This small molecule binds to this protein.
Small molecule (SMILES): Nc1ccn([C@H]2C[C@H](O)[C@@H](COP(=O)(O)O)O2)c(=O)n1

Sequence of chain 1.O:
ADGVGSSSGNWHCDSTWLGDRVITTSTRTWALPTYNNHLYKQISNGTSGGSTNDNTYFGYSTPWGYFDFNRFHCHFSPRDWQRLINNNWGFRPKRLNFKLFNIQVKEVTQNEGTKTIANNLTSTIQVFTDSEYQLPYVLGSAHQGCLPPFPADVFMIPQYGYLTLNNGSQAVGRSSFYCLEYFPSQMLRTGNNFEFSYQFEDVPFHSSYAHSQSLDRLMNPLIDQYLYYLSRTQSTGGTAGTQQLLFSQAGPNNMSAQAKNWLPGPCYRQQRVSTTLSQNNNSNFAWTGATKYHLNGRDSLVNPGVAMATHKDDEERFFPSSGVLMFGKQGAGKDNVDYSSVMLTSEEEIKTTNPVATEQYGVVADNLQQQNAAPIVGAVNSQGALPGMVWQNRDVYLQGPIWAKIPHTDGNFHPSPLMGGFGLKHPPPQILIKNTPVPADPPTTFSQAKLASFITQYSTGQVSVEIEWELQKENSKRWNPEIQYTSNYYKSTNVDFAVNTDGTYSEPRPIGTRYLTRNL

Binding-site contacts:
Ligand atom C6 contacts residue PHE205 of chain 1.O at 4.4 Å (hydrophobic).
Ligand atom C2 contacts residue ARG92 of chain 1.O at 4.3 Å.
Ligand atom C5 contacts residue ARG92 of chain 1.O at 4.3 Å.
Ligand atom C5' contacts residue PRO204 of chain 1.O at 4.3 Å (hydrophobic).
Ligand atom C2' contacts residue DA1 of chain 1.LC at 3.3 Å.
Ligand atom N1 contacts residue ARG92 of chain 1.O at 4.0 Å.
Ligand atom O3' contacts residue DA1 of chain 1.LC at 1.6 Å.
Ligand atom C4' contacts residue VAL203 of chain 1.O at 4.2 Å (hydrophobic).
Ligand atom C5' contacts residue ASP202 of chain 1.O at 4.0 Å.
Ligand atom C4 contacts residue ARG92 of chain 1.O at 4.4 Å.
Ligand atom C5 contacts residue PHE205 of chain 1.O at 4.2 Å (hydrophobic).
Ligand atom C1' contacts residue VAL203 of chain 1.O at 4.1 Å (hydrophobic).
Ligand atom O4' contacts residue VAL203 of chain 1.O at 3.6 Å.
Ligand atom C6 contacts residue ARG92 of chain 1.O at 4.0 Å.
Ligand atom C1' contacts residue PRO204 of chain 1.O at 3.7 Å (hydrophobic).
Ligand atom C3' contacts residue DA1 of chain 1.LC at 2.6 Å.
Ligand atom C4' contacts residue DA1 of chain 1.LC at 3.9 Å.
Ligand atom O4' contacts residue PRO204 of chain 1.O at 3.6 Å (h-bond).
Ligand atom C4' contacts residue PRO204 of chain 1.O at 3.6 Å (hydrophobic).
Ligand atom C1' contacts residue ARG92 of chain 1.O at 4.4 Å.
Ligand atom O5' contacts residue ASP202 of chain 1.O at 4.4 Å.
Ligand atom O4' contacts residue ARG92 of chain 1.O at 4.2 Å.
Ligand atom C2' contacts residue PRO204 of chain 1.O at 4.3 Å (hydrophobic).